The small molecule below binds the protein below.
Small molecule (SMILES): CC(C)=C[C@@H]1C[C@](C)(CCO)Oc2c1c(=O)n(C)c1ncccc21

Binding-site contacts:
Ligand atom C14 contacts residue GLN292 of chain 1.A at 4.0 Å.
Ligand atom C4 contacts residue LEU242 of chain 1.A at 3.9 Å (hydrophobic).
Ligand atom C12 contacts residue HIS83 of chain 1.A at 3.5 Å.
Ligand atom O2 contacts residue ASP241 of chain 1.A at 3.2 Å (salt-bridge).
Ligand atom C5 contacts residue ZN1 of chain 1.C at 3.8 Å.
Ligand atom C contacts residue PHE263 of chain 1.A at 4.0 Å (hydrophobic).
Ligand atom C6 contacts residue LEU242 of chain 1.A at 4.0 Å (hydrophobic).
Ligand atom C14 contacts residue ILE259 of chain 1.A at 3.9 Å (hydrophobic).
Ligand atom C8 contacts residue PHE295 of chain 1.A at 3.9 Å (hydrophobic).
Ligand atom O2 contacts residue ASP124 of chain 1.A at 4.0 Å.
Ligand atom O2 contacts residue TYR82 of chain 1.A at 3.8 Å.
Ligand atom C13 contacts residue PHE295 of chain 1.A at 3.6 Å (hydrophobic).
Ligand atom C18 contacts residue PHE295 of chain 1.A at 3.8 Å (hydrophobic).
Ligand atom C14 contacts residue PHE295 of chain 1.A at 3.5 Å (hydrophobic).
Ligand atom C contacts residue PHE295 of chain 1.A at 3.6 Å (hydrophobic).
Ligand atom C1 contacts residue PHE295 of chain 1.A at 3.8 Å (hydrophobic).
Ligand atom N contacts residue PHE295 of chain 1.A at 3.7 Å.
Ligand atom C17 contacts residue ASN244 of chain 1.A at 3.6 Å.
Ligand atom O2 contacts residue ZN1 of chain 1.C at 2.7 Å.
Ligand atom N1 contacts residue PHE295 of chain 1.A at 3.8 Å.
Ligand atom C15 contacts residue ILE259 of chain 1.A at 3.7 Å (hydrophobic).
Ligand atom C4 contacts residue ASP241 of chain 1.A at 4.0 Å.
Ligand atom O2 contacts residue HIS87 of chain 1.A at 3.5 Å (h-bond).
Ligand atom C18 contacts residue GLN292 of chain 1.A at 3.6 Å.
Ligand atom C17 contacts residue TYR82 of chain 1.A at 3.9 Å (hydrophobic).
Ligand atom O contacts residue PHE263 of chain 1.A at 3.8 Å.
Ligand atom O2 contacts residue HIS83 of chain 1.A at 3.1 Å (h-bond).
Ligand atom C18 contacts residue MET280 of chain 1.A at 4.0 Å (hydrophobic).
Ligand atom C5 contacts residue TYR82 of chain 1.A at 3.5 Å (hydrophobic).
Ligand atom C17 contacts residue PHE295 of chain 1.A at 4.0 Å (hydrophobic).
Ligand atom C16 contacts residue ILE259 of chain 1.A at 4.0 Å (hydrophobic).
Ligand atom N contacts residue GLN292 of chain 1.A at 2.8 Å (h-bond).
Ligand atom C15 contacts residue PHE295 of chain 1.A at 4.0 Å (hydrophobic).
Ligand atom C5 contacts residue HIS87 of chain 1.A at 3.8 Å.
Ligand atom C2 contacts residue PHE295 of chain 1.A at 3.6 Å (hydrophobic).
Ligand atom O contacts residue MET280 of chain 1.A at 3.7 Å.
Ligand atom N contacts residue ILE259 of chain 1.A at 3.7 Å.
Ligand atom C16 contacts residue ASN244 of chain 1.A at 3.5 Å.
Ligand atom C15 contacts residue GLN292 of chain 1.A at 3.2 Å.
Ligand atom C5 contacts residue ASP241 of chain 1.A at 3.5 Å.

Sequence of chain 1.A:
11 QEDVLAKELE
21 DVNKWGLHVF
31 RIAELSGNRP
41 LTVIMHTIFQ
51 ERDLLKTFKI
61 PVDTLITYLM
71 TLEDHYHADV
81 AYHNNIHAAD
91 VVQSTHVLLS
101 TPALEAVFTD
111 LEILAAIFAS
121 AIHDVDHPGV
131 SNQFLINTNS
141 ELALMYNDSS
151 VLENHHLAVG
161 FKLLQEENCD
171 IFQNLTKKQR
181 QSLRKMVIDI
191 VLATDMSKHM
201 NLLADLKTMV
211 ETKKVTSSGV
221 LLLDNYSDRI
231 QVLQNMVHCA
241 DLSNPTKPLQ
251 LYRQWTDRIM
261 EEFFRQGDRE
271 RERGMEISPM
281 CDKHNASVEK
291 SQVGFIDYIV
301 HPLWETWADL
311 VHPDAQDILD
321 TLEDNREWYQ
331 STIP